Sequence of chain 1.E:
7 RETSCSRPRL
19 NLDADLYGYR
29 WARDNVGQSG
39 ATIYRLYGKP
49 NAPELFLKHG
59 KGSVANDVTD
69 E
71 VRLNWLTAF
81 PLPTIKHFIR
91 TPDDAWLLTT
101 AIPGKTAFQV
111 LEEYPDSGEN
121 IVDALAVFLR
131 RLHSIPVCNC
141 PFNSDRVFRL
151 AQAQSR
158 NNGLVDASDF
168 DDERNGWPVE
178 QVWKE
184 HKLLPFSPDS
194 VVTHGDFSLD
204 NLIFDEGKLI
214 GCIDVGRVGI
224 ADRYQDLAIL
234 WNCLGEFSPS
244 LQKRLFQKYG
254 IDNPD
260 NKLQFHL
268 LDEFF

Binding-site contacts:
Ligand atom C2 contacts residue PHE54 of chain 1.E at 3.5 Å (hydrophobic).
Ligand atom C21 contacts residue PHE54 of chain 1.E at 3.4 Å (hydrophobic).
Ligand atom N23 contacts residue ILE216 of chain 1.E at 3.9 Å.
Ligand atom C1 contacts residue PHE54 of chain 1.E at 3.6 Å (hydrophobic).
Ligand atom C20 contacts residue PHE54 of chain 1.E at 3.5 Å (hydrophobic).
Ligand atom C13 contacts residue ILE206 of chain 1.E at 3.6 Å (hydrophobic).
Ligand atom C3 contacts residue PHE54 of chain 1.E at 3.3 Å (hydrophobic).
Ligand atom C12 contacts residue ILE102 of chain 1.E at 3.5 Å (hydrophobic).
Ligand atom C20 contacts residue ILE216 of chain 1.E at 3.6 Å (hydrophobic).
Ligand atom C21 contacts residue ILE216 of chain 1.E at 3.8 Å (hydrophobic).
Ligand atom C13 contacts residue GLY104 of chain 1.E at 4.1 Å.
Ligand atom C15 contacts residue PHE54 of chain 1.E at 4.1 Å (hydrophobic).
Ligand atom C3 contacts residue ILE216 of chain 1.E at 3.8 Å (hydrophobic).
Ligand atom C11 contacts residue ILE216 of chain 1.E at 3.9 Å (hydrophobic).
Ligand atom C1 contacts residue PRO83 of chain 1.E at 4.1 Å (hydrophobic).
Ligand atom C15 contacts residue ILE216 of chain 1.E at 4.1 Å (hydrophobic).
Ligand atom C2 contacts residue THR100 of chain 1.E at 3.9 Å.
Ligand atom C5 contacts residue PHE54 of chain 1.E at 3.7 Å (hydrophobic).
Ligand atom C12 contacts residue ILE206 of chain 1.E at 3.9 Å (hydrophobic).
Ligand atom O22 contacts residue ILE216 of chain 1.E at 3.9 Å.
Ligand atom N23 contacts residue PHE54 of chain 1.E at 3.9 Å.
Ligand atom N23 contacts residue ALA101 of chain 1.E at 3.8 Å.
Ligand atom N23 contacts residue ILE102 of chain 1.E at 2.9 Å (h-bond).
Ligand atom C16 contacts residue PHE54 of chain 1.E at 3.5 Å (hydrophobic).
Ligand atom C16 contacts residue ILE216 of chain 1.E at 3.6 Å (hydrophobic).
Ligand atom C6 contacts residue PHE54 of chain 1.E at 3.6 Å (hydrophobic).
Ligand atom C11 contacts residue PHE54 of chain 1.E at 3.5 Å (hydrophobic).
Ligand atom C4 contacts residue PHE54 of chain 1.E at 3.7 Å (hydrophobic).
Ligand atom C2 contacts residue ILE216 of chain 1.E at 3.9 Å (hydrophobic).
Ligand atom C4 contacts residue ILE216 of chain 1.E at 3.9 Å (hydrophobic).
Ligand atom O22 contacts residue PHE54 of chain 1.E at 3.9 Å.
Ligand atom C1 contacts residue THR99 of chain 1.E at 3.6 Å.
Ligand atom N24 contacts residue ILE206 of chain 1.E at 4.0 Å.
Ligand atom C14 contacts residue THR106 of chain 1.E at 3.9 Å.
Ligand atom C2 contacts residue PRO83 of chain 1.E at 3.8 Å (hydrophobic).
Ligand atom C21 contacts residue ILE102 of chain 1.E at 4.1 Å (hydrophobic).
Ligand atom C12 contacts residue PHE54 of chain 1.E at 4.1 Å (hydrophobic).
Ligand atom C14 contacts residue ILE206 of chain 1.E at 4.0 Å (hydrophobic).
Ligand atom C13 contacts residue ILE102 of chain 1.E at 4.0 Å (hydrophobic).
Ligand atom N24 contacts residue ILE102 of chain 1.E at 2.6 Å (h-bond).

This small molecule binds to this protein.
Small molecule (SMILES): O=C1c2ccccc2-c2n[nH]c3cccc1c23